Binding-site contacts:
Ligand atom O7A contacts residue LYS13 of chain 1.D at 2.2 Å (salt-bridge).
Ligand atom C3 contacts residue CA1 of chain 1.L at 3.4 Å.
Ligand atom O2 contacts residue ASN22 of chain 1.C at 3.0 Å (h-bond).
Ligand atom C1M contacts residue GLY115 of chain 1.A at 3.6 Å.
Ligand atom C4 contacts residue CA1 of chain 1.K at 3.3 Å.
Ligand atom O5 contacts residue SER24 of chain 1.C at 2.9 Å (h-bond).
Ligand atom C7 contacts residue LYS13 of chain 1.D at 1.3 Å.
Ligand atom C3 contacts residue ASP105 of chain 1.C at 3.7 Å.
Ligand atom O4 contacts residue GLU96 of chain 1.C at 3.5 Å (salt-bridge).
Ligand atom O3 contacts residue CA1 of chain 1.L at 2.5 Å.
Ligand atom O4 contacts residue ASP105 of chain 1.C at 3.2 Å (salt-bridge).
Ligand atom C4 contacts residue CA1 of chain 1.L at 3.8 Å.
Ligand atom C3 contacts residue CA1 of chain 1.K at 3.4 Å.
Ligand atom O3 contacts residue CA1 of chain 1.K at 2.5 Å.
Ligand atom C4 contacts residue SER23 of chain 1.C at 3.6 Å.
Ligand atom O3 contacts residue ASP100 of chain 1.C at 2.6 Å (salt-bridge).
Ligand atom O3 contacts residue ASP102 of chain 1.C at 3.0 Å (salt-bridge).
Ligand atom O2 contacts residue GLY115 of chain 1.A at 2.5 Å (h-bond).
Ligand atom C5 contacts residue ASP97 of chain 1.C at 3.8 Å.
Ligand atom O5 contacts residue SER23 of chain 1.C at 3.5 Å (h-bond).
Ligand atom C2 contacts residue GLY115 of chain 1.A at 3.4 Å.
Ligand atom C1 contacts residue LYS13 of chain 1.D at 3.9 Å.
Ligand atom C5 contacts residue SER23 of chain 1.C at 3.5 Å.
Ligand atom O2 contacts residue SER23 of chain 1.C at 3.4 Å.
Ligand atom O4 contacts residue ASP100 of chain 1.C at 3.7 Å.
Ligand atom O4 contacts residue CA1 of chain 1.K at 2.5 Å.
Ligand atom C2 contacts residue CA1 of chain 1.L at 3.4 Å.
Ligand atom O7A contacts residue SER24 of chain 1.C at 2.5 Å (h-bond).
Ligand atom C7 contacts residue SER24 of chain 1.C at 3.2 Å.
Ligand atom C3 contacts residue ASP100 of chain 1.C at 3.2 Å.
Ligand atom C6 contacts residue LYS13 of chain 1.D at 2.4 Å.
Ligand atom C4 contacts residue ASP105 of chain 1.C at 3.3 Å.
Ligand atom C1M contacts residue SER24 of chain 1.C at 3.7 Å.
Ligand atom O2 contacts residue CA1 of chain 1.L at 2.5 Å.
Ligand atom O5 contacts residue LYS13 of chain 1.D at 3.6 Å (salt-bridge).
Ligand atom C5 contacts residue LYS13 of chain 1.D at 3.4 Å.
Ligand atom C4 contacts residue ASP97 of chain 1.C at 3.4 Å.
Ligand atom O2 contacts residue ASP105 of chain 1.C at 3.8 Å.
Ligand atom O4 contacts residue ASP97 of chain 1.C at 2.5 Å (salt-bridge).
Ligand atom O3 contacts residue ASP105 of chain 1.C at 3.0 Å (salt-bridge).

Sequence of chain 1.C:
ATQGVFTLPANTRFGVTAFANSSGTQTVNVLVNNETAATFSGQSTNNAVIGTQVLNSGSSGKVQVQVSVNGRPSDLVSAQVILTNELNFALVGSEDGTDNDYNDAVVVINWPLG

Sequence of chain 1.D:
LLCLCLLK

Sequence of chain 1.A:
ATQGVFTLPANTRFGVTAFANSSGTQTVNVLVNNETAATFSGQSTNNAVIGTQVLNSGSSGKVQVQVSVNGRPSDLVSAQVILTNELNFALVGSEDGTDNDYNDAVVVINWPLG

A protein and the small-molecule ligand that binds it are described below.
Small molecule (SMILES): C[C@@H]1O[C@@H](CC(=O)O)[C@@H](O)[C@H](O)[C@@H]1O